Sequence of chain 1.A:
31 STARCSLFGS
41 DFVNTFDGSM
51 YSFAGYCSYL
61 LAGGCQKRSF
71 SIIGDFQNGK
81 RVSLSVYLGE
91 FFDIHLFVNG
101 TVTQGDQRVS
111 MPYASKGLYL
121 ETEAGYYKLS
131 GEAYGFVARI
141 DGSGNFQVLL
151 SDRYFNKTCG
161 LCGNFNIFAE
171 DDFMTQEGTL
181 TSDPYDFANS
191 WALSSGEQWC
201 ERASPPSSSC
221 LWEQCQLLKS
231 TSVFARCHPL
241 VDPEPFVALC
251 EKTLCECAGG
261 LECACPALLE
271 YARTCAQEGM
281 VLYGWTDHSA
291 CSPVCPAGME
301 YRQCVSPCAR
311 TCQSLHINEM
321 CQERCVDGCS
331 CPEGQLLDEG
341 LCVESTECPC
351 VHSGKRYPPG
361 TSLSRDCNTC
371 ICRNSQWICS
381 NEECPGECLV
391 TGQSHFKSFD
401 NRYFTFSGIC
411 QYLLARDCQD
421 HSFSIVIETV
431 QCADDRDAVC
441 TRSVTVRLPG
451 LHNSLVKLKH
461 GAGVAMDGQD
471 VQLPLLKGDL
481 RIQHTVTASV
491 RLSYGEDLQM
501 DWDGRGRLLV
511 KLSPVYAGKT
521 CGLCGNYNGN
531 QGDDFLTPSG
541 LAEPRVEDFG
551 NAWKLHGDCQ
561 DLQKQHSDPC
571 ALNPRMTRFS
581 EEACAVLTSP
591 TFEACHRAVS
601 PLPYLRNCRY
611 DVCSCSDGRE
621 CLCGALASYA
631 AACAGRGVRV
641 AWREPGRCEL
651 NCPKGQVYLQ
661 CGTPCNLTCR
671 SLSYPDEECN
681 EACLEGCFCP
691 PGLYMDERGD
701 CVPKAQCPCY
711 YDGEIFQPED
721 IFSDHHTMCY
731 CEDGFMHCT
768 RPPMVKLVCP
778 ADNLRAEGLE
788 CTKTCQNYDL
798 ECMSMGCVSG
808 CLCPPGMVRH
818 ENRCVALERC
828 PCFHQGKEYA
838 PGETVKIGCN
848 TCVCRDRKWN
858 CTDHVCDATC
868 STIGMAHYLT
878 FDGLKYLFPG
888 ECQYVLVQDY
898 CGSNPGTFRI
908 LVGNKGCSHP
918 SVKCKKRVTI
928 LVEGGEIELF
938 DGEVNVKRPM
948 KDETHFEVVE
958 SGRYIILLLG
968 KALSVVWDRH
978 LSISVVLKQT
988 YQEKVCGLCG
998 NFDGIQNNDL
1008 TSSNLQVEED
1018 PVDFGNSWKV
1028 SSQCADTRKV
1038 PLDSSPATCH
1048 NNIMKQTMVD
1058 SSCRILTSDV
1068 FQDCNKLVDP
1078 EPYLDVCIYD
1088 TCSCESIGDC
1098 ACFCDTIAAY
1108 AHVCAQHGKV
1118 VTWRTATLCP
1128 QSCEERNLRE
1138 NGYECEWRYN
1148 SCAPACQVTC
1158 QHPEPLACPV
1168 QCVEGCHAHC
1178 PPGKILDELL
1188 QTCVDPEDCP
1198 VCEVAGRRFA

Binding-site contacts:
Ligand atom C2 contacts residue ARG852 of chain 1.A at 3.5 Å.
Ligand atom O6 contacts residue ARG852 of chain 1.A at 3.8 Å.
Ligand atom C7 contacts residue ASN857 of chain 1.A at 3.7 Å.
Ligand atom O5 contacts residue ASN857 of chain 1.A at 2.4 Å (h-bond).
Ligand atom N2 contacts residue ARG852 of chain 1.A at 4.4 Å.
Ligand atom C8 contacts residue ASN857 of chain 1.A at 3.9 Å.
Ligand atom O7 contacts residue ASN857 of chain 1.A at 4.2 Å.
Ligand atom C1 contacts residue ARG852 of chain 1.A at 3.4 Å.
Ligand atom C3 contacts residue ASN857 of chain 1.A at 3.8 Å.
Ligand atom C5 contacts residue ARG852 of chain 1.A at 4.3 Å.
Ligand atom C1 contacts residue ASN857 of chain 1.A at 1.4 Å.
Ligand atom C4 contacts residue ASN857 of chain 1.A at 4.2 Å.
Ligand atom C2 contacts residue ASN857 of chain 1.A at 2.5 Å.
Ligand atom C5 contacts residue ASN857 of chain 1.A at 3.7 Å.
Ligand atom O5 contacts residue ARG852 of chain 1.A at 3.2 Å (salt-bridge).
Ligand atom C4 contacts residue ARG852 of chain 1.A at 4.4 Å.
Ligand atom O7 contacts residue ARG852 of chain 1.A at 4.2 Å.
Ligand atom N2 contacts residue ASN857 of chain 1.A at 2.8 Å (h-bond).

The protein below binds the small molecule below.
Small molecule (SMILES): CC(=O)N[C@@H]1[C@@H](O)[C@H](O)[C@@H](CO)O[C@H]1O